Sequence of chain 34.C:
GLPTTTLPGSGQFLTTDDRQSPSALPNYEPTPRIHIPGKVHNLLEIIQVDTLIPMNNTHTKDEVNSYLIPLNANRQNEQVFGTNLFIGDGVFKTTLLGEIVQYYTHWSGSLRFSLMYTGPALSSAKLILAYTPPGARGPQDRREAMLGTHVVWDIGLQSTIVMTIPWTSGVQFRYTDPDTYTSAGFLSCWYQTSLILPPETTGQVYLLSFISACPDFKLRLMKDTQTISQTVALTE

Sequence of chain 33.A:
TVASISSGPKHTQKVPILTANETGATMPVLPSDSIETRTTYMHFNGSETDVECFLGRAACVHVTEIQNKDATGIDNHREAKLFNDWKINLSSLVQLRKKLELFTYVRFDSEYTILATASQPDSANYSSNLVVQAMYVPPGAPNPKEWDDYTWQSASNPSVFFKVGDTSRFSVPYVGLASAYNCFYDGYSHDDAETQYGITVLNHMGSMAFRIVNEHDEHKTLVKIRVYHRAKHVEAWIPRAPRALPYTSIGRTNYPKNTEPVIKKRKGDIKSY

Sequence of chain 33.C:
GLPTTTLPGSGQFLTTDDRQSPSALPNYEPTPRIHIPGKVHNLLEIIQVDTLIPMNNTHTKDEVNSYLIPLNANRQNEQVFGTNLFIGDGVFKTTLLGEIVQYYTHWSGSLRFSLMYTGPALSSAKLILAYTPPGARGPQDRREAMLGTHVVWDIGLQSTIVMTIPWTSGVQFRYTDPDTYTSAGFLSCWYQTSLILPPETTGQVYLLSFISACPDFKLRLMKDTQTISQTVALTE

Binding-site contacts:
Ligand atom C5A contacts residue PHE186 of chain 33.A at 3.7 Å (hydrophobic).
Ligand atom C4 contacts residue TYR197 of chain 33.A at 3.9 Å (hydrophobic).
Ligand atom N2 contacts residue ASN219 of chain 33.A at 3.0 Å (h-bond).
Ligand atom C2C contacts residue TYR197 of chain 33.A at 3.8 Å (hydrophobic).
Ligand atom C2A contacts residue PHE186 of chain 33.A at 3.6 Å (hydrophobic).
Ligand atom C2A contacts residue TYR152 of chain 33.A at 3.8 Å (hydrophobic).
Ligand atom C1B contacts residue TYR128 of chain 33.A at 3.7 Å (hydrophobic).
Ligand atom C5B contacts residue PHE186 of chain 33.A at 3.9 Å (hydrophobic).
Ligand atom C3C contacts residue TYR128 of chain 33.A at 3.3 Å (hydrophobic).
Ligand atom C4C contacts residue TYR197 of chain 33.A at 4.0 Å (hydrophobic).
Ligand atom C1C contacts residue LEU106 of chain 33.A at 3.6 Å (hydrophobic).
Ligand atom C5 contacts residue LEU106 of chain 33.A at 3.8 Å (hydrophobic).
Ligand atom O1A contacts residue PHE186 of chain 33.A at 3.2 Å.
Ligand atom N3A contacts residue PRO174 of chain 33.A at 3.9 Å.
Ligand atom C3 contacts residue ASN219 of chain 33.A at 3.9 Å.
Ligand atom C6B contacts residue MET224 of chain 33.A at 3.6 Å (hydrophobic).
Ligand atom C6B contacts residue TYR128 of chain 33.A at 3.4 Å (hydrophobic).
Ligand atom C5C contacts residue VAL191 of chain 33.A at 3.8 Å (hydrophobic).
Ligand atom C1B contacts residue VAL188 of chain 33.A at 3.7 Å (hydrophobic).
Ligand atom C1B contacts residue ILE104 of chain 33.A at 4.0 Å (hydrophobic).
Ligand atom CM1 contacts residue PRO174 of chain 33.A at 3.8 Å (hydrophobic).
Ligand atom C3B contacts residue VAL188 of chain 33.A at 3.5 Å (hydrophobic).
Ligand atom C3B contacts residue TYR152 of chain 33.A at 3.6 Å (hydrophobic).
Ligand atom O1B contacts residue TYR128 of chain 33.A at 3.4 Å (h-bond).
Ligand atom CM1 contacts residue SER175 of chain 33.A at 3.9 Å.
Ligand atom O1 contacts residue ASN219 of chain 33.A at 3.9 Å.
Ligand atom CM1 contacts residue VAL176 of chain 33.A at 3.4 Å (hydrophobic).
Ligand atom C5A contacts residue VAL176 of chain 33.A at 3.8 Å (hydrophobic).
Ligand atom C2B contacts residue VAL188 of chain 33.A at 3.3 Å (hydrophobic).
Ligand atom C4B contacts residue TYR152 of chain 33.A at 4.0 Å (hydrophobic).
Ligand atom C5B contacts residue MET224 of chain 33.A at 3.2 Å (hydrophobic).
Ligand atom C6B contacts residue ILE104 of chain 33.A at 3.6 Å (hydrophobic).
Ligand atom C4 contacts residue LEU106 of chain 33.A at 3.6 Å (hydrophobic).
Ligand atom N3A contacts residue ALA24 of chain 33.C at 3.9 Å.
Ligand atom CM1 contacts residue LEU14 of chain 34.C at 3.3 Å (hydrophobic).
Ligand atom N3A contacts residue TYR152 of chain 33.A at 3.6 Å.
Ligand atom C4 contacts residue PHE124 of chain 33.A at 3.9 Å (hydrophobic).
Ligand atom C4B contacts residue PHE186 of chain 33.A at 3.9 Å (hydrophobic).
Ligand atom C4C contacts residue VAL191 of chain 33.A at 3.3 Å (hydrophobic).
Ligand atom C4A contacts residue PRO174 of chain 33.A at 3.4 Å (hydrophobic).

A protein and the small-molecule ligand that binds it are described below.
Small molecule (SMILES): Cc1cc(CCCCCOc2ccc(C3=N[C@@H](C)CO3)cc2)on1